Sequence of chain 1.A:
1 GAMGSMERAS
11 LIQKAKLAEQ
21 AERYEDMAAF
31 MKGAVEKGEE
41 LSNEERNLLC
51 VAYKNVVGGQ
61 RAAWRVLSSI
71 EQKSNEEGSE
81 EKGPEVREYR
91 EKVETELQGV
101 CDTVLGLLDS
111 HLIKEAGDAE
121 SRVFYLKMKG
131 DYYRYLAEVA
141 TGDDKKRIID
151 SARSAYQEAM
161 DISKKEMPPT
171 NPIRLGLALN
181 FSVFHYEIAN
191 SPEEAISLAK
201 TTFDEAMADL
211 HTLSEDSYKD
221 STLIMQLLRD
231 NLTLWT

A protein and the small-molecule ligand that binds it are described below.
Small molecule (SMILES): N#Cc1ccccc1Sc1ccccc1C(=O)NCCS

Sequence of chain 1.B:
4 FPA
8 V

Binding-site contacts:
Ligand atom C4 contacts residue PHE124 of chain 1.A at 3.9 Å (hydrophobic).
Ligand atom S1 contacts residue ILE224 of chain 1.A at 3.7 Å.
Ligand atom S1 contacts residue VAL8 of chain 1.B at 3.8 Å.
Ligand atom S contacts residue CYS50 of chain 1.A at 2.0 Å (h-bond).
Ligand atom C15 contacts residue ILE224 of chain 1.A at 3.6 Å (hydrophobic).
Ligand atom C5 contacts residue LYS127 of chain 1.A at 3.6 Å.
Ligand atom C contacts residue CYS50 of chain 1.A at 3.1 Å (hydrophobic).
Ligand atom C4 contacts residue LYS127 of chain 1.A at 4.1 Å.
Ligand atom S contacts residue VAL8 of chain 1.B at 3.9 Å.
Ligand atom N1 contacts residue LEU223 of chain 1.A at 3.4 Å.
Ligand atom C12 contacts residue PRO172 of chain 1.A at 3.7 Å (hydrophobic).
Ligand atom N1 contacts residue ILE224 of chain 1.A at 3.6 Å.
Ligand atom C3 contacts residue VAL8 of chain 1.B at 3.7 Å (hydrophobic).
Ligand atom C1 contacts residue CYS50 of chain 1.A at 4.0 Å (hydrophobic).
Ligand atom S contacts residue VAL51 of chain 1.A at 3.4 Å (h-bond).
Ligand atom C6 contacts residue LYS127 of chain 1.A at 3.6 Å.
Ligand atom C11 contacts residue PRO172 of chain 1.A at 3.6 Å (hydrophobic).
Ligand atom C14 contacts residue ILE224 of chain 1.A at 3.8 Å (hydrophobic).
Ligand atom S contacts residue LYS54 of chain 1.A at 3.7 Å.
Ligand atom C7 contacts residue GLY176 of chain 1.A at 3.9 Å.
Ligand atom C2 contacts residue VAL8 of chain 1.B at 3.6 Å (hydrophobic).
Ligand atom O contacts residue ASN47 of chain 1.A at 3.8 Å.
Ligand atom C9 contacts residue PRO172 of chain 1.A at 4.1 Å (hydrophobic).
Ligand atom C7 contacts residue VAL8 of chain 1.B at 3.8 Å (hydrophobic).
Ligand atom C contacts residue ASN47 of chain 1.A at 3.9 Å.
Ligand atom C13 contacts residue PRO172 of chain 1.A at 4.0 Å (hydrophobic).
Ligand atom C5 contacts residue PHE124 of chain 1.A at 3.9 Å (hydrophobic).
Ligand atom C6 contacts residue PRO172 of chain 1.A at 4.1 Å (hydrophobic).
Ligand atom C10 contacts residue PRO172 of chain 1.A at 3.8 Å (hydrophobic).
Ligand atom C1 contacts residue VAL8 of chain 1.B at 3.6 Å (hydrophobic).
Ligand atom C6 contacts residue ILE173 of chain 1.A at 3.8 Å (hydrophobic).
Ligand atom C7 contacts residue ILE173 of chain 1.A at 3.9 Å (hydrophobic).
Ligand atom C4 contacts residue VAL8 of chain 1.B at 3.8 Å (hydrophobic).
Ligand atom C9 contacts residue ILE224 of chain 1.A at 3.8 Å (hydrophobic).
Ligand atom N contacts residue VAL8 of chain 1.B at 2.7 Å (h-bond).
Ligand atom C contacts residue VAL51 of chain 1.A at 3.7 Å (hydrophobic).
Ligand atom C7 contacts residue PRO172 of chain 1.A at 3.4 Å (hydrophobic).
Ligand atom C8 contacts residue VAL8 of chain 1.B at 3.6 Å (hydrophobic).
Ligand atom N contacts residue CYS50 of chain 1.A at 3.8 Å.
Ligand atom C4 contacts residue CYS50 of chain 1.A at 4.1 Å (hydrophobic).